Binding-site contacts:
Ligand atom N2 contacts residue GLU482 of chain 1.A at 4.4 Å.
Ligand atom C7 contacts residue GLU482 of chain 1.A at 4.0 Å.
Ligand atom C5 contacts residue ASN485 of chain 1.A at 3.6 Å.
Ligand atom C7 contacts residue ASN485 of chain 1.A at 3.3 Å.
Ligand atom N2 contacts residue ASN485 of chain 1.A at 2.8 Å (h-bond).
Ligand atom C8 contacts residue ARG465 of chain 1.A at 4.0 Å.
Ligand atom C8 contacts residue LYS469 of chain 1.A at 3.8 Å.
Ligand atom C8 contacts residue GLU482 of chain 1.A at 3.8 Å.
Ligand atom O7 contacts residue GLU482 of chain 1.A at 4.2 Å.
Ligand atom N2 contacts residue ARG465 of chain 1.A at 4.3 Å.
Ligand atom O7 contacts residue SER466 of chain 1.A at 4.1 Å.
Ligand atom C7 contacts residue ARG465 of chain 1.A at 3.8 Å.
Ligand atom C2 contacts residue ASN485 of chain 1.A at 2.3 Å.
Ligand atom C4 contacts residue ASN485 of chain 1.A at 4.1 Å.
Ligand atom O5 contacts residue ASN485 of chain 1.A at 2.3 Å (h-bond).
Ligand atom O7 contacts residue ASN485 of chain 1.A at 3.4 Å (h-bond).
Ligand atom C3 contacts residue ASN485 of chain 1.A at 3.7 Å.
Ligand atom C1 contacts residue ASN485 of chain 1.A at 1.4 Å.
Ligand atom O7 contacts residue ARG465 of chain 1.A at 3.7 Å.
Ligand atom O3 contacts residue ARG465 of chain 1.A at 3.4 Å.

Sequence of chain 1.A:
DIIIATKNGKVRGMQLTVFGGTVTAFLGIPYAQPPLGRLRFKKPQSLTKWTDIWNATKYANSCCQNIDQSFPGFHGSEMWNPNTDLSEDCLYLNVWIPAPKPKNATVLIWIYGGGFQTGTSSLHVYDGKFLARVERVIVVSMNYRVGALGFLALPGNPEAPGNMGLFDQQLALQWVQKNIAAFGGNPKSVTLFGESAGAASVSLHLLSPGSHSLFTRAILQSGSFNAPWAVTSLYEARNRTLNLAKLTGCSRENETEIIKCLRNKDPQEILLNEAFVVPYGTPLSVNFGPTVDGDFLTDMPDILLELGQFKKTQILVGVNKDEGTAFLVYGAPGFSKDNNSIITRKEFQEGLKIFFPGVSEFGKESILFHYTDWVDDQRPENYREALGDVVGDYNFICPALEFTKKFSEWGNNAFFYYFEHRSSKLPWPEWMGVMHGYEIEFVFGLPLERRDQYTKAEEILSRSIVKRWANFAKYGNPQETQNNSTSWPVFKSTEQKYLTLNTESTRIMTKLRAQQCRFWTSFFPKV

The small molecule below binds the protein below.
Small molecule (SMILES): CC(=O)N[C@@H]1[C@@H](O)[C@H](O)[C@@H](CO)O[C@H]1O